Binding-site contacts:
Ligand atom O2 contacts residue TYR33 of chain 1.N at 3.6 Å.
Ligand atom C1 contacts residue TYR105 of chain 1.M at 3.4 Å (hydrophobic).
Ligand atom C8 contacts residue SER120 of chain 1.A at 3.5 Å.
Ligand atom C1 contacts residue ILE32 of chain 1.N at 3.6 Å (hydrophobic).
Ligand atom O2 contacts residue TYR92 of chain 1.N at 3.5 Å.
Ligand atom O5 contacts residue ASN122 of chain 1.A at 2.4 Å (h-bond).
Ligand atom O4 contacts residue THR100 of chain 1.M at 3.8 Å.
Ligand atom C6 contacts residue TYR50 of chain 1.N at 3.6 Å (hydrophobic).
Ligand atom C6 contacts residue TYR37 of chain 1.N at 3.6 Å (hydrophobic).
Ligand atom C6 contacts residue ASP122 of chain 1.M at 3.5 Å.
Ligand atom C8 contacts residue GLN100 of chain 1.A at 3.8 Å.
Ligand atom C3 contacts residue ASN122 of chain 1.A at 3.7 Å.
Ligand atom O7 contacts residue ASN122 of chain 1.A at 3.7 Å.
Ligand atom O4 contacts residue ILE32 of chain 1.N at 3.6 Å.
Ligand atom O2 contacts residue ILE32 of chain 1.N at 3.2 Å (h-bond).
Ligand atom C7 contacts residue ASN122 of chain 1.A at 3.6 Å.
Ligand atom O6 contacts residue PHE120 of chain 1.M at 3.7 Å.
Ligand atom O6 contacts residue TYR37 of chain 1.N at 3.0 Å (h-bond).
Ligand atom C1 contacts residue ASN122 of chain 1.A at 1.4 Å.
Ligand atom O3 contacts residue SER54 of chain 1.N at 3.4 Å (h-bond).
Ligand atom C3 contacts residue TYR105 of chain 1.M at 3.6 Å (hydrophobic).
Ligand atom O4 contacts residue GLY51 of chain 1.N at 3.6 Å.
Ligand atom C5 contacts residue TYR105 of chain 1.M at 3.7 Å (hydrophobic).
Ligand atom C2 contacts residue ASN122 of chain 1.A at 2.4 Å.
Ligand atom O7 contacts residue GLU103 of chain 1.M at 3.8 Å.
Ligand atom O5 contacts residue TYR92 of chain 1.N at 2.9 Å (h-bond).
Ligand atom O6 contacts residue ASP122 of chain 1.M at 3.3 Å (salt-bridge).
Ligand atom C6 contacts residue TYR92 of chain 1.N at 3.5 Å (hydrophobic).
Ligand atom N2 contacts residue ASN122 of chain 1.A at 2.8 Å (h-bond).
Ligand atom O6 contacts residue TYR92 of chain 1.N at 3.1 Å (h-bond).
Ligand atom O3 contacts residue SER53 of chain 1.N at 3.2 Å (h-bond).
Ligand atom O3 contacts residue ARG50 of chain 1.M at 3.4 Å (salt-bridge).
Ligand atom C7 contacts residue GLU103 of chain 1.M at 3.8 Å.
Ligand atom C5 contacts residue ASN122 of chain 1.A at 3.7 Å.
Ligand atom O4 contacts residue GLY101 of chain 1.M at 3.1 Å (h-bond).
Ligand atom O6 contacts residue LEU47 of chain 1.N at 3.7 Å.
Ligand atom C8 contacts residue THR98 of chain 1.A at 3.3 Å.
Ligand atom O6 contacts residue TYR50 of chain 1.N at 3.8 Å.
Ligand atom O6 contacts residue ILE32 of chain 1.N at 3.7 Å.
Ligand atom O7 contacts residue ASN129 of chain 1.E at 3.8 Å.

Sequence of chain 1.M:
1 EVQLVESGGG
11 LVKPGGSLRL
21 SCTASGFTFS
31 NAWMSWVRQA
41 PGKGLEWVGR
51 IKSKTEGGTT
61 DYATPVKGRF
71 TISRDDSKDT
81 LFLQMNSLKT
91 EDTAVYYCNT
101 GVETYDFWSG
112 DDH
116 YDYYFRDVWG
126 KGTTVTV

Sequence of chain 1.A:
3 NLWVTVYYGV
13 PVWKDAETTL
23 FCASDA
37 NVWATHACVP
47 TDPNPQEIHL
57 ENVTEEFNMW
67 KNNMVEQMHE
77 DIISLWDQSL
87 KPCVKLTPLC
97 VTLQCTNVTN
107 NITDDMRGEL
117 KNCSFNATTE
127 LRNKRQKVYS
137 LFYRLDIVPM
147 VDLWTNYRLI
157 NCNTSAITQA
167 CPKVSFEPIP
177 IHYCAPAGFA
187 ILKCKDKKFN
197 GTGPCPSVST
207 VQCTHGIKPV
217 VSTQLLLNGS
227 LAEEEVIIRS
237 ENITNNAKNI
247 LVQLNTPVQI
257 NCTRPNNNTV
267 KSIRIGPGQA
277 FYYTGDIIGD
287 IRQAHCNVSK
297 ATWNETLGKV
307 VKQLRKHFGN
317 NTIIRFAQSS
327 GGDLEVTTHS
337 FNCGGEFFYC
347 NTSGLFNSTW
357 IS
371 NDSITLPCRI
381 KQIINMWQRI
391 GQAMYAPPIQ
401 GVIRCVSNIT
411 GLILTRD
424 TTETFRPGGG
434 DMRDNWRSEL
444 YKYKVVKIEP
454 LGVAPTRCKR

Sequence of chain 1.E:
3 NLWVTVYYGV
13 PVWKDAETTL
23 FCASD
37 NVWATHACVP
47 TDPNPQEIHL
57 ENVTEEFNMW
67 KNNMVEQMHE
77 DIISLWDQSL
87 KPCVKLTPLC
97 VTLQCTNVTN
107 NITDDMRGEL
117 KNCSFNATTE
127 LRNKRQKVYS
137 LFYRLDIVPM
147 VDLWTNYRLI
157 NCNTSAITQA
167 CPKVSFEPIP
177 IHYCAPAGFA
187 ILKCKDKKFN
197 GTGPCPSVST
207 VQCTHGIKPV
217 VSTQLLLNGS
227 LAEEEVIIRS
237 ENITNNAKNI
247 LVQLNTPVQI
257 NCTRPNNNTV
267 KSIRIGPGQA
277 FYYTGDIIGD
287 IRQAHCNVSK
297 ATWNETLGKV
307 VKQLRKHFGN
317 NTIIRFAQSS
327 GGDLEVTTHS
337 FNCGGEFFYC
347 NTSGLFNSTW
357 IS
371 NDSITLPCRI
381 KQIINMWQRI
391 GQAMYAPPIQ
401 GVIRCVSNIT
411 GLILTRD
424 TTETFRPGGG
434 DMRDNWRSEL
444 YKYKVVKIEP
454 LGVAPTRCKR

This protein binds this small molecule.
Small molecule (SMILES): CC(=O)N[C@H]1[C@H](OC[C@H]2OC[C@H](NC(C)=O)[C@@H](O)[C@@H]2O)O[C@H](CO)[C@@H](O[C@@H]2O[C@H](CO[C@H]3O[C@H](CO[C@H]4O[C@H](CO)[C@@H](O)[C@H](O)[C@@H]4O)[C@@H](O)[C@H](O[C@H]4O[C@H](CO)[C@@H](O)[C@H](O)[C@@H]4O)[C@@H]3O)[C@@H](O)[C@H](O[C@H]3O[C@H](CO)[C@@H](O)[C@H](O)[C@@H]3O)[C@@H]2O)[C@@H]1O

Sequence of chain 1.N:
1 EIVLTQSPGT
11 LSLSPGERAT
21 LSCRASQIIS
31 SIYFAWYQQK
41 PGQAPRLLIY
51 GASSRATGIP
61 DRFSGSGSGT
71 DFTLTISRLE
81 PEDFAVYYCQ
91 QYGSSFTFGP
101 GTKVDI